Sequence of chain 1.A:
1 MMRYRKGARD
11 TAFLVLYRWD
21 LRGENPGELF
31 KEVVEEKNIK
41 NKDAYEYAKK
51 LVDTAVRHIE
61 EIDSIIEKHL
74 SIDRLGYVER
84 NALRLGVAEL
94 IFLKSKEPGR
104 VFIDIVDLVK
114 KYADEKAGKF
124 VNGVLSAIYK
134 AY

Binding-site contacts:
Ligand atom C3' contacts residue LYS114 of chain 1.A at 3.5 Å.
Ligand atom O3' contacts residue LYS114 of chain 1.A at 2.7 Å (salt-bridge).
Ligand atom OP1 contacts residue LYS6 of chain 1.A at 3.6 Å (salt-bridge).
Ligand atom C1' contacts residue LYS37 of chain 1.A at 4.1 Å.
Ligand atom O2' contacts residue ASN38 of chain 1.A at 3.0 Å (h-bond).
Ligand atom OP1 contacts residue ILE39 of chain 1.A at 4.0 Å.
Ligand atom C4' contacts residue LYS37 of chain 1.A at 3.2 Å.
Ligand atom C1' contacts residue ARG46 of chain 1.C at 4.0 Å.
Ligand atom P contacts residue LYS40 of chain 1.A at 4.0 Å.
Ligand atom O2' contacts residue LYS37 of chain 1.A at 4.0 Å.
Ligand atom OP2 contacts residue ILE39 of chain 1.A at 3.6 Å.
Ligand atom OP1 contacts residue LYS40 of chain 1.A at 3.1 Å (salt-bridge).
Ligand atom O2 contacts residue ARG46 of chain 1.C at 3.5 Å (salt-bridge).
Ligand atom C3' contacts residue ASN38 of chain 1.A at 4.0 Å.
Ligand atom OP2 contacts residue ALA44 of chain 1.A at 4.1 Å.
Ligand atom P contacts residue LYS37 of chain 1.A at 3.9 Å.
Ligand atom C4' contacts residue ASN38 of chain 1.A at 4.0 Å.
Ligand atom C5' contacts residue LYS37 of chain 1.A at 3.9 Å.
Ligand atom C4' contacts residue LYS114 of chain 1.A at 3.8 Å.
Ligand atom O3' contacts residue ASN38 of chain 1.A at 3.5 Å (h-bond).
Ligand atom OP1 contacts residue LYS37 of chain 1.A at 3.0 Å (salt-bridge).
Ligand atom OP1 contacts residue GLY7 of chain 1.A at 3.4 Å.
Ligand atom O2' contacts residue ARG46 of chain 1.C at 2.9 Å (salt-bridge).
Ligand atom O3' contacts residue ILE39 of chain 1.A at 3.9 Å.
Ligand atom O2' contacts residue LYS37 of chain 1.A at 3.4 Å.
Ligand atom OP1 contacts residue ASN41 of chain 1.A at 2.8 Å (h-bond).
Ligand atom C4' contacts residue ARG46 of chain 1.C at 4.0 Å.
Ligand atom O2' contacts residue LYS114 of chain 1.A at 2.8 Å (salt-bridge).
Ligand atom O4' contacts residue ARG46 of chain 1.C at 3.0 Å (salt-bridge).
Ligand atom O2' contacts residue PRO44 of chain 1.C at 3.7 Å.
Ligand atom C2' contacts residue ARG46 of chain 1.C at 3.7 Å.
Ligand atom C2' contacts residue ASN38 of chain 1.A at 4.0 Å.
Ligand atom P contacts residue LYS114 of chain 1.A at 3.8 Å.
Ligand atom O3' contacts residue LYS37 of chain 1.A at 3.2 Å.
Ligand atom OP1 contacts residue LYS114 of chain 1.A at 3.7 Å.
Ligand atom O4' contacts residue LYS37 of chain 1.A at 3.4 Å (salt-bridge).
Ligand atom C5' contacts residue LYS114 of chain 1.A at 3.5 Å.
Ligand atom C2' contacts residue LYS114 of chain 1.A at 3.7 Å.
Ligand atom O3' contacts residue LYS40 of chain 1.A at 4.0 Å.
Ligand atom O5' contacts residue LYS114 of chain 1.A at 4.1 Å.

A small-molecule ligand and the protein it binds are described below.
Small molecule (SMILES): Nc1ccn([C@@H]2O[C@H](COP(=O)=O)[C@@H](O[P](=O)(O)OC[C@H]3O[C@@H](n4ccc(N)nc4=O)[C@H](O)[C@@H]3O[P](=O)(O)OC[C@H]3O[C@@H](n4ccc(=O)[nH]c4=O)[C@H](O)[C@@H]3O[P](=O)(O)OC[C@H]3O[C@@H](n4ccc(=O)[nH]c4=O)[C@H](O)[C@@H]3O[P](=O)(O)OC[C@H]3O[C@@H](n4cnc5c(=O)nc(N)[nH]c54)[C@H](O)[C@@H]3O[P](=O)(O)OC[C@H]3O[C@@H](n4cnc5c(=O)nc(N)[nH]c54)[C@H](O)[C@@H]3O[P](=O)(O)OC[C@H]3O[C@@H](n4ccc(N)nc4=O)[C@H](O)[C@@H]3O[P](=O)(O)OC[C@H]3O[C@@H](n4cnc5c(N)ncnc54)[C@H](O)[C@@H]3O)[C@H]2O)c(=O)n1

Sequence of chain 1.C:
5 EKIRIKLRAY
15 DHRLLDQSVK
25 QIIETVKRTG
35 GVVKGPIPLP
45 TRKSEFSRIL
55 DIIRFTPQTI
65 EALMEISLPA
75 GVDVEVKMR